Binding-site contacts:
Ligand atom C2 contacts residue ASP127 of chain 1.D at 3.6 Å.
Ligand atom O2' contacts residue PRO125 of chain 1.D at 3.6 Å.
Ligand atom O4' contacts residue PHE332 of chain 1.D at 3.7 Å.
Ligand atom O4 contacts residue ASP127 of chain 1.D at 3.2 Å (salt-bridge).
Ligand atom O2A contacts residue VAL167 of chain 1.D at 2.9 Å (h-bond).
Ligand atom N2' contacts residue ASN27 of chain 1.D at 3.7 Å.
Ligand atom O4 contacts residue PRO125 of chain 1.D at 3.2 Å (h-bond).
Ligand atom O2B contacts residue ARG124 of chain 1.D at 2.9 Å (salt-bridge).
Ligand atom C4 contacts residue PRO125 of chain 1.D at 3.0 Å (hydrophobic).
Ligand atom C5 contacts residue PRO125 of chain 1.D at 3.2 Å (hydrophobic).
Ligand atom C8' contacts residue ASN27 of chain 1.D at 3.3 Å.
Ligand atom N3 contacts residue PRO125 of chain 1.D at 3.3 Å (h-bond).
Ligand atom C8' contacts residue TRP99 of chain 1.D at 3.4 Å (hydrophobic).
Ligand atom C5 contacts residue SER166 of chain 1.D at 3.7 Å.
Ligand atom O7' contacts residue TRP99 of chain 1.D at 3.6 Å.
Ligand atom O1' contacts residue ARG124 of chain 1.D at 3.2 Å (salt-bridge).
Ligand atom O2 contacts residue ASP127 of chain 1.D at 3.7 Å.
Ligand atom PA contacts residue VAL167 of chain 1.D at 3.7 Å.
Ligand atom O2A contacts residue SER166 of chain 1.D at 3.5 Å.
Ligand atom O1A contacts residue VAL167 of chain 1.D at 3.5 Å (h-bond).
Ligand atom O1A contacts residue GLY168 of chain 1.D at 3.5 Å (h-bond).
Ligand atom C4' contacts residue ASP309 of chain 1.D at 3.4 Å.
Ligand atom O4 contacts residue VAL126 of chain 1.D at 3.0 Å.
Ligand atom O1A contacts residue SER166 of chain 1.D at 2.7 Å (h-bond).
Ligand atom O4' contacts residue ASP309 of chain 1.D at 2.7 Å (salt-bridge).
Ligand atom O2 contacts residue LYS164 of chain 1.D at 2.8 Å (salt-bridge).
Ligand atom O4' contacts residue THR308 of chain 1.D at 3.6 Å.
Ligand atom C6 contacts residue PRO125 of chain 1.D at 3.7 Å (hydrophobic).
Ligand atom C3B contacts residue ILE331 of chain 1.D at 3.6 Å (hydrophobic).
Ligand atom C4 contacts residue ASP127 of chain 1.D at 3.4 Å.
Ligand atom N3 contacts residue ASP127 of chain 1.D at 2.7 Å (salt-bridge).
Ligand atom O3' contacts residue ASN27 of chain 1.D at 3.6 Å.
Ligand atom C3' contacts residue ASP309 of chain 1.D at 3.7 Å.
Ligand atom O1B contacts residue GLY168 of chain 1.D at 2.8 Å (h-bond).
Ligand atom O3' contacts residue ASP309 of chain 1.D at 2.9 Å (salt-bridge).
Ligand atom O4 contacts residue LEU128 of chain 1.D at 2.8 Å (h-bond).
Ligand atom C7' contacts residue ASN27 of chain 1.D at 3.2 Å.
Ligand atom O3B contacts residue ILE331 of chain 1.D at 2.7 Å (h-bond).
Ligand atom O7' contacts residue ASN27 of chain 1.D at 3.3 Å (h-bond).
Ligand atom O2' contacts residue ARG124 of chain 1.D at 3.6 Å.

This small molecule binds to this protein.
Small molecule (SMILES): CC(=O)N[C@H]1[C@@H](O[P](=O)(O)O[P](=O)(O)OC[C@H]2O[C@@H](n3ccc(=O)[nH]c3=O)[C@H](O)[C@@H]2O)O[C@H](CO)[C@@H](O)[C@@H]1O

Sequence of chain 1.D:
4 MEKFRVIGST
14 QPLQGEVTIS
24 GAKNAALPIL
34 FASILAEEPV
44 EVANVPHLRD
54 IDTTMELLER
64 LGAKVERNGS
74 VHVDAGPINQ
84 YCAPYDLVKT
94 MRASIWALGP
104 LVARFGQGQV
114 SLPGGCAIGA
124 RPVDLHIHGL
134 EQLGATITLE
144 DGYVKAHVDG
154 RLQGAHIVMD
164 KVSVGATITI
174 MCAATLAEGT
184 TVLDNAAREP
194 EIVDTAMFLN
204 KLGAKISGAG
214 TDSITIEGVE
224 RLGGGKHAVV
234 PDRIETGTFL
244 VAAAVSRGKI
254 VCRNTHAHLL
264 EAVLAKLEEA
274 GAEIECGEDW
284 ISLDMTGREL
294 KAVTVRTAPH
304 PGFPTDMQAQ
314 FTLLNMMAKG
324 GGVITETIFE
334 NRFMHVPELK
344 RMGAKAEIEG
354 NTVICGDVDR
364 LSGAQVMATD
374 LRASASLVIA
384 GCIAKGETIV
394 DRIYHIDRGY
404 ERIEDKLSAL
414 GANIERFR